Sequence of chain 1.C:
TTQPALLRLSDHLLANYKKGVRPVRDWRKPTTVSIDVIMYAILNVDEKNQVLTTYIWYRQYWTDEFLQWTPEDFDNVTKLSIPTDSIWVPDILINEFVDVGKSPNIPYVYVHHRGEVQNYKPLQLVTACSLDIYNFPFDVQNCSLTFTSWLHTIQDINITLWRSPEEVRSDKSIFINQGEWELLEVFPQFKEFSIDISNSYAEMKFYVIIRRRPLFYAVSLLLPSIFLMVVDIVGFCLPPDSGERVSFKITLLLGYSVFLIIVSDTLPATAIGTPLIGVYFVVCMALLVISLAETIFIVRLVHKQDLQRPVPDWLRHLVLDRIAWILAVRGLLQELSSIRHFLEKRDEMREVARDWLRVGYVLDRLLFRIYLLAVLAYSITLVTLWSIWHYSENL

Sequence of chain 1.B:
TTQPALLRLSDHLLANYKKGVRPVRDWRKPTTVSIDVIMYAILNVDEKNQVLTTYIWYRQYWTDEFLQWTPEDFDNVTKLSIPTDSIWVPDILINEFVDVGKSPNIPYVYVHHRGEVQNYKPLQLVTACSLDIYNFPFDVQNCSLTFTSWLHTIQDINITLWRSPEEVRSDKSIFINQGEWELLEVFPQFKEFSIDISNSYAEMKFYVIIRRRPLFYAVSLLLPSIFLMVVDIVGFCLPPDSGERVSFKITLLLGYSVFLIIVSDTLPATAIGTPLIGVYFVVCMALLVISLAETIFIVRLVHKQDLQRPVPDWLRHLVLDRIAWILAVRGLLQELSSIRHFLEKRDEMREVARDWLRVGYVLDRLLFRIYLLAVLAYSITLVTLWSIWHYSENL

Binding-site contacts:
Ligand atom C7 contacts residue ASN157 of chain 1.B at 4.0 Å.
Ligand atom C7 contacts residue ARG109 of chain 1.C at 3.6 Å.
Ligand atom C5 contacts residue ASN157 of chain 1.B at 3.6 Å.
Ligand atom C8 contacts residue ASP156 of chain 1.B at 3.4 Å.
Ligand atom N2 contacts residue ASN157 of chain 1.B at 3.0 Å.
Ligand atom C1 contacts residue ASN157 of chain 1.B at 1.4 Å.
Ligand atom C4 contacts residue ASN157 of chain 1.B at 4.2 Å.
Ligand atom C2 contacts residue ASN157 of chain 1.B at 2.6 Å.
Ligand atom N2 contacts residue ASP156 of chain 1.B at 4.4 Å.
Ligand atom O7 contacts residue ARG109 of chain 1.C at 3.8 Å.
Ligand atom C8 contacts residue ASN157 of chain 1.B at 4.2 Å.
Ligand atom C3 contacts residue ASN157 of chain 1.B at 3.9 Å.
Ligand atom C8 contacts residue ARG109 of chain 1.C at 3.3 Å.
Ligand atom O5 contacts residue ASN157 of chain 1.B at 2.2 Å (h-bond).
Ligand atom N2 contacts residue ARG109 of chain 1.C at 4.3 Å.

The protein below binds the small molecule below.
Small molecule (SMILES): CC(=O)N[C@@H]1[C@@H](O)[C@H](O)[C@@H](CO)O[C@H]1O